The protein below binds the small molecule below.
Small molecule (SMILES): CC(=O)N[C@@H]1[C@@H](O)[C@H](O)[C@@H](CO)O[C@H]1O

Binding-site contacts:
Ligand atom O7 contacts residue TYR305 of chain 1.A at 3.6 Å.
Ligand atom C5 contacts residue ASN326 of chain 1.A at 3.6 Å.
Ligand atom C6 contacts residue ASP307 of chain 1.A at 3.9 Å.
Ligand atom N2 contacts residue ASN326 of chain 1.A at 2.9 Å (h-bond).
Ligand atom C7 contacts residue ASN326 of chain 1.A at 3.6 Å.
Ligand atom C1 contacts residue ASP307 of chain 1.A at 4.2 Å.
Ligand atom C3 contacts residue ASN326 of chain 1.A at 3.8 Å.
Ligand atom N2 contacts residue TYR305 of chain 1.A at 4.3 Å.
Ligand atom C1 contacts residue TYR305 of chain 1.A at 4.5 Å (hydrophobic).
Ligand atom O5 contacts residue ASP307 of chain 1.A at 3.3 Å (salt-bridge).
Ligand atom C7 contacts residue TYR305 of chain 1.A at 3.7 Å (hydrophobic).
Ligand atom C8 contacts residue TYR305 of chain 1.A at 3.7 Å (hydrophobic).
Ligand atom C1 contacts residue ASN326 of chain 1.A at 1.4 Å.
Ligand atom C4 contacts residue ASN326 of chain 1.A at 4.2 Å.
Ligand atom O7 contacts residue ASN326 of chain 1.A at 3.9 Å.
Ligand atom O5 contacts residue ASN326 of chain 1.A at 2.3 Å (h-bond).
Ligand atom C8 contacts residue THR328 of chain 1.A at 4.4 Å.
Ligand atom C8 contacts residue ILE327 of chain 1.A at 3.6 Å (hydrophobic).
Ligand atom C5 contacts residue ASP307 of chain 1.A at 4.2 Å.
Ligand atom C2 contacts residue ASN326 of chain 1.A at 2.4 Å.
Ligand atom O6 contacts residue ASP307 of chain 1.A at 2.6 Å (salt-bridge).
Ligand atom O6 contacts residue ASN326 of chain 1.A at 4.3 Å.

Sequence of chain 1.A:
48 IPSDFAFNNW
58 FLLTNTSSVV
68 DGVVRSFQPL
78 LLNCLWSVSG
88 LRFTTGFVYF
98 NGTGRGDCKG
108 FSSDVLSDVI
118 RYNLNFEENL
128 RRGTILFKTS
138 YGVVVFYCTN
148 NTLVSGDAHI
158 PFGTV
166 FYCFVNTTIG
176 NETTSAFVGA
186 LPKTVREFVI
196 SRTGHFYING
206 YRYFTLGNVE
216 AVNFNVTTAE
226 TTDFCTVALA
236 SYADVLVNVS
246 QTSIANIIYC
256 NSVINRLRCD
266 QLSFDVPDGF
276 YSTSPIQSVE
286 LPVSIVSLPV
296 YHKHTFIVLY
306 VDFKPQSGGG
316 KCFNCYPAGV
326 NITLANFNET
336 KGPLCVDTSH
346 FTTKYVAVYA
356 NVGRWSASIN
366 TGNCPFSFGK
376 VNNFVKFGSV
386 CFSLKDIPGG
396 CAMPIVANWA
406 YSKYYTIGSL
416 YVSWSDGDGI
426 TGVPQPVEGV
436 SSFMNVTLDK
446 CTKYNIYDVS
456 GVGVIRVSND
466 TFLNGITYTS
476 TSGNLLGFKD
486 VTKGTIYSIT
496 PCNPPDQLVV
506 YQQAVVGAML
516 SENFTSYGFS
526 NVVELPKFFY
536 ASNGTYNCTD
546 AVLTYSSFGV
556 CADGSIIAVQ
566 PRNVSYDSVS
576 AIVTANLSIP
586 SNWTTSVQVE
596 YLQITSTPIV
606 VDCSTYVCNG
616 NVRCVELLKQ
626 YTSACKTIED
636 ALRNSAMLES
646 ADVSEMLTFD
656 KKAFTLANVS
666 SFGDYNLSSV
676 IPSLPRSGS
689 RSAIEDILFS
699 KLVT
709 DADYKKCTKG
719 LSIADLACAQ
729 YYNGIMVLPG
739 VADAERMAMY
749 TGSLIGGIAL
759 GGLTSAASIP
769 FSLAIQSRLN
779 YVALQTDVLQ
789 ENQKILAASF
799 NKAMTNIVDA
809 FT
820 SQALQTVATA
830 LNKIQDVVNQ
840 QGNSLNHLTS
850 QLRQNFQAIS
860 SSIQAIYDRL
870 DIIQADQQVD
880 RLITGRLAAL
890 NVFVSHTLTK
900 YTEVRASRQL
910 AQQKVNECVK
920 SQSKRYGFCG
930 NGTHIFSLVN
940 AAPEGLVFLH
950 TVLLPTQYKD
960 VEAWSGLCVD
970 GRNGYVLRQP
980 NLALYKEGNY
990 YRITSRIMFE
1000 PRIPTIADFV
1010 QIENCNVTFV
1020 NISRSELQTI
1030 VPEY